Sequence of chain 1.B:
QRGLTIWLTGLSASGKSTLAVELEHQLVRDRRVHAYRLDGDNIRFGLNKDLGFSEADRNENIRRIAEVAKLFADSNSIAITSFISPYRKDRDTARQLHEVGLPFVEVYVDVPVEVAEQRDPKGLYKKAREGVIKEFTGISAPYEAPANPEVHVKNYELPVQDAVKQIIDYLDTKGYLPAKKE

Binding-site contacts:
Ligand atom N1 contacts residue GLU164 of chain 1.B at 3.7 Å.
Ligand atom C6 contacts residue GLU164 of chain 1.B at 3.7 Å.
Ligand atom C2' contacts residue LEU153 of chain 1.B at 3.4 Å (hydrophobic).
Ligand atom O1A contacts residue PHE105 of chain 1.B at 3.2 Å.
Ligand atom C2 contacts residue ARG80 of chain 1.B at 3.6 Å.
Ligand atom O2A contacts residue ARG66 of chain 1.B at 2.7 Å (salt-bridge).
Ligand atom O1A contacts residue ILE106 of chain 1.B at 2.7 Å (h-bond).
Ligand atom O4' contacts residue PHE75 of chain 1.B at 3.2 Å.
Ligand atom C2 contacts residue ILE106 of chain 1.B at 3.6 Å (hydrophobic).
Ligand atom N9 contacts residue PHE75 of chain 1.B at 3.6 Å.
Ligand atom C2' contacts residue LYS151 of chain 1.B at 3.6 Å.
Ligand atom C6 contacts residue PHE165 of chain 1.B at 3.5 Å (hydrophobic).
Ligand atom O2B contacts residue ARG80 of chain 1.B at 3.5 Å.
Ligand atom C8 contacts residue PHE75 of chain 1.B at 3.6 Å (hydrophobic).
Ligand atom O3B contacts residue PRO108 of chain 1.B at 3.1 Å.
Ligand atom O3B contacts residue ARG80 of chain 1.B at 2.8 Å (salt-bridge).
Ligand atom N1 contacts residue PHE165 of chain 1.B at 3.6 Å.
Ligand atom O2' contacts residue LEU153 of chain 1.B at 3.4 Å.
Ligand atom N1 contacts residue ARG80 of chain 1.B at 2.9 Å (salt-bridge).
Ligand atom O2A contacts residue PHE105 of chain 1.B at 3.4 Å.
Ligand atom N1 contacts residue THR166 of chain 1.B at 3.5 Å (h-bond).
Ligand atom N6 contacts residue ARG80 of chain 1.B at 3.5 Å (salt-bridge).
Ligand atom N6 contacts residue LYS163 of chain 1.B at 3.5 Å (salt-bridge).
Ligand atom O5' contacts residue PHE75 of chain 1.B at 3.4 Å.
Ligand atom C2 contacts residue THR166 of chain 1.B at 3.5 Å.
Ligand atom O1B contacts residue SER107 of chain 1.B at 2.9 Å (h-bond).
Ligand atom O2A contacts residue ASN83 of chain 1.B at 3.0 Å (h-bond).
Ligand atom O1B contacts residue ILE84 of chain 1.B at 3.6 Å.
Ligand atom N7 contacts residue PHE75 of chain 1.B at 3.6 Å.
Ligand atom C3' contacts residue SER34 of chain 1.B at 3.3 Å.
Ligand atom N3 contacts residue ILE106 of chain 1.B at 3.6 Å.
Ligand atom C4 contacts residue PHE75 of chain 1.B at 3.7 Å (hydrophobic).
Ligand atom C6 contacts residue ARG80 of chain 1.B at 3.5 Å.
Ligand atom O2' contacts residue LYS151 of chain 1.B at 2.6 Å (salt-bridge).
Ligand atom C5' contacts residue ILE106 of chain 1.B at 3.4 Å (hydrophobic).
Ligand atom O2B contacts residue ARG66 of chain 1.B at 3.0 Å (salt-bridge).
Ligand atom O1B contacts residue ILE106 of chain 1.B at 3.4 Å (h-bond).
Ligand atom O3' contacts residue SER34 of chain 1.B at 2.8 Å (h-bond).
Ligand atom O2B contacts residue ASN83 of chain 1.B at 2.9 Å (h-bond).
Ligand atom N6 contacts residue GLU164 of chain 1.B at 2.9 Å (salt-bridge).

This small molecule binds to this protein.
Small molecule (SMILES): Nc1ncnc2c1ncn2[C@@H]1O[C@H](CO[P](=O)(O)OS(=O)(=O)O)[C@@H](O)[C@H]1O